Binding-site contacts:
Ligand atom C3 contacts residue ASN59 of chain 1.A at 3.8 Å.
Ligand atom O5 contacts residue ASN59 of chain 1.A at 2.3 Å (h-bond).
Ligand atom C5 contacts residue ASN59 of chain 1.A at 3.6 Å.
Ligand atom C8 contacts residue ASN59 of chain 1.A at 4.4 Å.
Ligand atom C2 contacts residue ARG79 of chain 1.A at 4.2 Å.
Ligand atom C4 contacts residue ASN59 of chain 1.A at 4.2 Å.
Ligand atom C8 contacts residue SER52 of chain 1.A at 3.8 Å.
Ligand atom C2 contacts residue ASN59 of chain 1.A at 2.5 Å.
Ligand atom N2 contacts residue ASN59 of chain 1.A at 3.0 Å (h-bond).
Ligand atom C1 contacts residue ASN59 of chain 1.A at 1.4 Å.
Ligand atom N2 contacts residue ARG79 of chain 1.A at 3.8 Å.
Ligand atom O7 contacts residue ASN59 of chain 1.A at 3.8 Å.
Ligand atom C8 contacts residue ARG79 of chain 1.A at 3.5 Å.
Ligand atom C7 contacts residue ASN59 of chain 1.A at 3.7 Å.
Ligand atom C7 contacts residue ARG79 of chain 1.A at 4.2 Å.

The small molecule below binds the protein below.
Small molecule (SMILES): CC(=O)N[C@@H]1[C@@H](O)[C@H](O)[C@@H](CO)O[C@H]1O

Sequence of chain 1.A:
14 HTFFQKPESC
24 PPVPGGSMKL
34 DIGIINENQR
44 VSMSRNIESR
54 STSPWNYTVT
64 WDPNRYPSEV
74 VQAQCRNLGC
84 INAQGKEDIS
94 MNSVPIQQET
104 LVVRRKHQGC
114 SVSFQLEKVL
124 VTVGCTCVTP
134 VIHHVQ